Binding-site contacts:
Ligand atom N3B contacts residue LYS169 of chain 1.X at 3.0 Å (salt-bridge).
Ligand atom C8 contacts residue VAL167 of chain 1.X at 3.6 Å (hydrophobic).
Ligand atom PG contacts residue ARG196 of chain 1.X at 3.5 Å.
Ligand atom O1A contacts residue THR170 of chain 1.X at 3.5 Å (h-bond).
Ligand atom O1G contacts residue ARG196 of chain 1.X at 3.4 Å (salt-bridge).
Ligand atom O2G contacts residue GLU195 of chain 1.X at 3.1 Å (salt-bridge).
Ligand atom O2G contacts residue MG1 of chain 1.EB at 2.2 Å.
Ligand atom C8 contacts residue GLY168 of chain 1.X at 3.5 Å.
Ligand atom O2A contacts residue ARG375 of chain 1.T at 2.7 Å (salt-bridge).
Ligand atom O1B contacts residue LYS169 of chain 1.X at 2.3 Å (salt-bridge).
Ligand atom N1 contacts residue TYR351 of chain 1.X at 3.5 Å.
Ligand atom O3' contacts residue ARG375 of chain 1.T at 3.6 Å.
Ligand atom O1G contacts residue SER346 of chain 1.T at 2.8 Å.
Ligand atom O3A contacts residue GLY168 of chain 1.X at 3.2 Å (h-bond).
Ligand atom O3' contacts residue VAL373 of chain 1.T at 3.4 Å.
Ligand atom O1G contacts residue ARG375 of chain 1.T at 3.5 Å (salt-bridge).
Ligand atom O1B contacts residue THR170 of chain 1.X at 3.6 Å (h-bond).
Ligand atom O2B contacts residue THR170 of chain 1.X at 2.7 Å (h-bond).
Ligand atom O1A contacts residue VAL171 of chain 1.X at 2.9 Å (h-bond).
Ligand atom N6 contacts residue PHE424 of chain 1.X at 3.5 Å.
Ligand atom O1G contacts residue ILE345 of chain 1.T at 3.5 Å (h-bond).
Ligand atom O3G contacts residue ARG375 of chain 1.T at 2.8 Å (salt-bridge).
Ligand atom N7 contacts residue GLY168 of chain 1.X at 3.5 Å.
Ligand atom O2G contacts residue LYS169 of chain 1.X at 3.1 Å (salt-bridge).
Ligand atom O1B contacts residue GLY168 of chain 1.X at 2.9 Å (h-bond).
Ligand atom O3G contacts residue MG1 of chain 1.EB at 2.9 Å.
Ligand atom PB contacts residue LYS169 of chain 1.X at 3.5 Å.
Ligand atom O3' contacts residue PHE430 of chain 1.X at 3.2 Å.
Ligand atom O3A contacts residue ARG375 of chain 1.T at 3.3 Å (salt-bridge).
Ligand atom PG contacts residue MG1 of chain 1.EB at 2.9 Å.
Ligand atom O3G contacts residue ARG196 of chain 1.X at 2.5 Å (salt-bridge).
Ligand atom O2B contacts residue MG1 of chain 1.EB at 2.2 Å.
Ligand atom C5' contacts residue ARG375 of chain 1.T at 3.5 Å.
Ligand atom O1A contacts residue GLY168 of chain 1.X at 3.0 Å.
Ligand atom O5' contacts residue ARG375 of chain 1.T at 3.6 Å (salt-bridge).
Ligand atom PB contacts residue MG1 of chain 1.EB at 3.2 Å.
Ligand atom N3B contacts residue MG1 of chain 1.EB at 3.5 Å.
Ligand atom N3B contacts residue GLY166 of chain 1.X at 3.1 Å (h-bond).
Ligand atom PA contacts residue ARG375 of chain 1.T at 3.4 Å.
Ligand atom O2' contacts residue VAL373 of chain 1.T at 3.0 Å.

Sequence of chain 1.T:
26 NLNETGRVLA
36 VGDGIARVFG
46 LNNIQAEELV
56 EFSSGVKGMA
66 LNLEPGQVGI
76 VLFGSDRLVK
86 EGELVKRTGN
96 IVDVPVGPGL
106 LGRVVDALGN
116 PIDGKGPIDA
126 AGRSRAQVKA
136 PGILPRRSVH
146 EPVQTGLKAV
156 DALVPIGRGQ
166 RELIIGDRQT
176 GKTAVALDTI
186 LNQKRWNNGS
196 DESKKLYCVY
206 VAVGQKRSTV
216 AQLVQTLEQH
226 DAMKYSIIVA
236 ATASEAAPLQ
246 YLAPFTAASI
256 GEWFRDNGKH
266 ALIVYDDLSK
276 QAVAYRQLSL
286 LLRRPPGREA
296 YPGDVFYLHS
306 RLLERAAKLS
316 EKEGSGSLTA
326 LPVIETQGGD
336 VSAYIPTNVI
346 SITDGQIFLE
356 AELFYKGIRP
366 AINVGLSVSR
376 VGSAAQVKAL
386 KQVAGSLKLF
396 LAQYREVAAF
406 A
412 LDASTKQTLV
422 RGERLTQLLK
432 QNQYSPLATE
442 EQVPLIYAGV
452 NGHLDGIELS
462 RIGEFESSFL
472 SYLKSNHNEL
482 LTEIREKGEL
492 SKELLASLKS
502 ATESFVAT

A small-molecule ligand and the protein it binds are described below.
Small molecule (SMILES): Nc1ncnc2c1ncn2[C@@H]1O[C@H](CO[P](=O)(O)O[P](=O)(O)NP(=O)(O)O)[C@@H](O)[C@H]1O

Sequence of chain 1.X:
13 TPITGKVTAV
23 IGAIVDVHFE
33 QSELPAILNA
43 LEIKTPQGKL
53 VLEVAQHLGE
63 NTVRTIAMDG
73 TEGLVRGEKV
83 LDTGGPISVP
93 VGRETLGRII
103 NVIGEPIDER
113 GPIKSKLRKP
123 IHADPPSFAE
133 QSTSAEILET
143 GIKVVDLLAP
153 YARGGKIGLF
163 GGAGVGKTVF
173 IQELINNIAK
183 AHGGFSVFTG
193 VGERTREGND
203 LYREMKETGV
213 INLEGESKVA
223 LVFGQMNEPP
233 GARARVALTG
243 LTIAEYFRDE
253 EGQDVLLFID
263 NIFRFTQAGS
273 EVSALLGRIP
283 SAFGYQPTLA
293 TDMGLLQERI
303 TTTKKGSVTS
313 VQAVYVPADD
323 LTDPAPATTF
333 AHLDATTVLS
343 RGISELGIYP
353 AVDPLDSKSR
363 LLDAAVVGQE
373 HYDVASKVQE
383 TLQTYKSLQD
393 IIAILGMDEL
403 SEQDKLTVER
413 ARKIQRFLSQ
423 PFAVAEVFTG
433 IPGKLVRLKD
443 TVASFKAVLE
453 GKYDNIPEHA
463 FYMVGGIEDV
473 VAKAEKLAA